The small molecule below binds the protein below.
Small molecule (SMILES): CC(=O)N[C@@H]1[C@@H](O)[C@H](O)[C@@H](CO)O[C@H]1O

Binding-site contacts:
Ligand atom O5 contacts residue ASN207 of chain 1.A at 2.4 Å (h-bond).
Ligand atom C1 contacts residue ASN207 of chain 1.A at 1.4 Å.
Ligand atom C8 contacts residue ASN207 of chain 1.A at 3.5 Å.
Ligand atom N2 contacts residue ASN207 of chain 1.A at 2.9 Å (h-bond).
Ligand atom C5 contacts residue ASN207 of chain 1.A at 3.7 Å.
Ligand atom O7 contacts residue ASN207 of chain 1.A at 4.4 Å.
Ligand atom C7 contacts residue ASN207 of chain 1.A at 3.9 Å.
Ligand atom C4 contacts residue ASN207 of chain 1.A at 4.2 Å.
Ligand atom C8 contacts residue SER208 of chain 1.A at 4.2 Å.
Ligand atom O7 contacts residue SER209 of chain 1.A at 4.3 Å.
Ligand atom C2 contacts residue ASN207 of chain 1.A at 2.5 Å.
Ligand atom C3 contacts residue ASN207 of chain 1.A at 3.8 Å.

Sequence of chain 1.A:
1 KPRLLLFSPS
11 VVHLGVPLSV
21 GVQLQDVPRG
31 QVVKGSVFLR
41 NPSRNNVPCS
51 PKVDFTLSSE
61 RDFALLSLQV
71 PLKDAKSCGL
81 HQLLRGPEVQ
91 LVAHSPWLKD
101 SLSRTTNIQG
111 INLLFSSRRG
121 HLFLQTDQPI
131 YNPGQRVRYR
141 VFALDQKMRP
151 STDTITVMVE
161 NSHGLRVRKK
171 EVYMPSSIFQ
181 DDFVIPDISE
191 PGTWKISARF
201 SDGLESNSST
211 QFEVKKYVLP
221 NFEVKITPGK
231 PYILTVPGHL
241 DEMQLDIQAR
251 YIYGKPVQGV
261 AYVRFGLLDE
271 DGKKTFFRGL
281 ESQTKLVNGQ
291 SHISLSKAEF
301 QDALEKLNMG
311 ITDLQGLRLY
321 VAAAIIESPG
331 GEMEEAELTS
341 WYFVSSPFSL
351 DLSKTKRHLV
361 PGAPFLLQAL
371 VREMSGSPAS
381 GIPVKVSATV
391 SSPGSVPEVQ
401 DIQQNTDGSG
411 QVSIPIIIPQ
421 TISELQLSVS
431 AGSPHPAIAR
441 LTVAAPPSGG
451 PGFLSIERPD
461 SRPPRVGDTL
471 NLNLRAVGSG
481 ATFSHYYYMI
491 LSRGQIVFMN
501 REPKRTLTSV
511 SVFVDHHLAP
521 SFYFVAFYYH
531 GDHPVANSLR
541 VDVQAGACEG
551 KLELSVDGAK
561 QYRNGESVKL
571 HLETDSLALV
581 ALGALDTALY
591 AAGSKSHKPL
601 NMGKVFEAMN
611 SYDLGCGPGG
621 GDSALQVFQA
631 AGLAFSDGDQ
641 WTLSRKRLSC